A protein and the small-molecule ligand that binds it are described below.
Small molecule (SMILES): CC(=O)N[C@@H]1[C@@H](O)[C@H](O)[C@@H](CO)O[C@H]1O

Binding-site contacts:
Ligand atom C4 contacts residue ASN683 of chain 1.D at 4.2 Å.
Ligand atom C7 contacts residue ASN683 of chain 1.D at 3.3 Å.
Ligand atom C3 contacts residue ASN683 of chain 1.D at 3.8 Å.
Ligand atom C1 contacts residue ASP770 of chain 1.A at 3.6 Å.
Ligand atom N2 contacts residue ASN683 of chain 1.D at 3.1 Å (h-bond).
Ligand atom C5 contacts residue ASN683 of chain 1.D at 3.7 Å.
Ligand atom C1 contacts residue ASN683 of chain 1.D at 1.4 Å.
Ligand atom O7 contacts residue ASN683 of chain 1.D at 3.1 Å (h-bond).
Ligand atom C2 contacts residue ASN683 of chain 1.D at 2.5 Å.
Ligand atom C8 contacts residue ASN683 of chain 1.D at 3.9 Å.
Ligand atom O6 contacts residue ILE768 of chain 1.A at 4.3 Å.
Ligand atom O6 contacts residue ASP770 of chain 1.A at 4.2 Å.
Ligand atom O5 contacts residue ASN683 of chain 1.D at 2.3 Å (h-bond).
Ligand atom C8 contacts residue GLY1105 of chain 1.D at 3.9 Å.
Ligand atom O5 contacts residue ASP770 of chain 1.A at 3.2 Å (salt-bridge).

Sequence of chain 1.D:
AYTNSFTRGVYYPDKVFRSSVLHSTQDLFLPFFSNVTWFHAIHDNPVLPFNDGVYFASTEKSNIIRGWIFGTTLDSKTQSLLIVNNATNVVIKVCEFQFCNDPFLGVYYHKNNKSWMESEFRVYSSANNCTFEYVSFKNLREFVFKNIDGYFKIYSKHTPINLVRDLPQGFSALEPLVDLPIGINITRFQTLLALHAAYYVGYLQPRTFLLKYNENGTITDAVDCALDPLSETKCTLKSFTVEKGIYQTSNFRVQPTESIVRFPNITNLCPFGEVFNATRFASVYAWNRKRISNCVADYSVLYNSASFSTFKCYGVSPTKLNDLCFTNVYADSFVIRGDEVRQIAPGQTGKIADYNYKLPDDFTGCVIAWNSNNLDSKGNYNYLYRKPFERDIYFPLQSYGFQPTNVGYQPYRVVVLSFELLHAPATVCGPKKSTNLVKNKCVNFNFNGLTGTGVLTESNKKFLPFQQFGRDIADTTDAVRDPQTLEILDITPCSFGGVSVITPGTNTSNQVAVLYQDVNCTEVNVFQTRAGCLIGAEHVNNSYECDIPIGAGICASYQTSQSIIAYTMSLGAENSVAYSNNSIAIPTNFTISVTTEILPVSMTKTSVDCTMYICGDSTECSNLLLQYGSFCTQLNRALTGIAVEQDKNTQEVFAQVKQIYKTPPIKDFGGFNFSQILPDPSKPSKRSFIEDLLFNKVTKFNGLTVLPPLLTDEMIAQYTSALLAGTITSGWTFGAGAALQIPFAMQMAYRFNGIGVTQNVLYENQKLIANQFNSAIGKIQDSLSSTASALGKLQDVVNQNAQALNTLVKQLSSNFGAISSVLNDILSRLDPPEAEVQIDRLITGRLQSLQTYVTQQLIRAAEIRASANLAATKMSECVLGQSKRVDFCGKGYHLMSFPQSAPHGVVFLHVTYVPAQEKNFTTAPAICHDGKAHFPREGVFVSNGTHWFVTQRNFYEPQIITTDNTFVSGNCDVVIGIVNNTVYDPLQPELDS

Sequence of chain 1.A:
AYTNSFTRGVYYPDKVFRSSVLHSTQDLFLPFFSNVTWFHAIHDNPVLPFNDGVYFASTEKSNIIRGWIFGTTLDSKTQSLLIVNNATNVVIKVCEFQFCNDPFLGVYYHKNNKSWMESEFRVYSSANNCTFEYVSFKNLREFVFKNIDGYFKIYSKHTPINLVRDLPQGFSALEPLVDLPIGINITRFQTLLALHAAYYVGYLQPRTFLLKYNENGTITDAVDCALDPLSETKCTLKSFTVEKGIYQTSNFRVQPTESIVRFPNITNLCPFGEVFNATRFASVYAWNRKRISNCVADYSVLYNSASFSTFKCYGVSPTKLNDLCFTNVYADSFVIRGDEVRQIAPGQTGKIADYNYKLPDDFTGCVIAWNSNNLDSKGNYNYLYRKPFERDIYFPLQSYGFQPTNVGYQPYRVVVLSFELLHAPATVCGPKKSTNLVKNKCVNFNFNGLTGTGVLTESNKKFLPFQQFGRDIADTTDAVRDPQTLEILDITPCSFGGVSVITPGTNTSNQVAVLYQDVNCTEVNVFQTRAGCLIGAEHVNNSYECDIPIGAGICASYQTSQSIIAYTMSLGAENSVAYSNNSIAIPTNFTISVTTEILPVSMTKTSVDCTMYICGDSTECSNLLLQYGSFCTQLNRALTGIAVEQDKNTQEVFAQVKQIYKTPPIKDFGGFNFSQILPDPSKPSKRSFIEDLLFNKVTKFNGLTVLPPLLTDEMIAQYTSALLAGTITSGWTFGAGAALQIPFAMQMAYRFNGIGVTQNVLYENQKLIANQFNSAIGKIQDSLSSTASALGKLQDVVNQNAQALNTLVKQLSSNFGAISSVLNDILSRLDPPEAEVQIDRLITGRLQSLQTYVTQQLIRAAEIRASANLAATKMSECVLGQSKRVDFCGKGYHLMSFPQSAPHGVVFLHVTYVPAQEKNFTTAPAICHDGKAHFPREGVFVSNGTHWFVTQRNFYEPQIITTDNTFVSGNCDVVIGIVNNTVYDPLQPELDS